This protein binds this small molecule.
Small molecule (SMILES): CC(=O)N[C@H]1[C@H](O[C@H]2[C@H](O)[C@@H](NC(C)=O)CO[C@@H]2CO)O[C@H](CO)[C@@H](O)[C@@H]1O

Sequence of chain 1.C:
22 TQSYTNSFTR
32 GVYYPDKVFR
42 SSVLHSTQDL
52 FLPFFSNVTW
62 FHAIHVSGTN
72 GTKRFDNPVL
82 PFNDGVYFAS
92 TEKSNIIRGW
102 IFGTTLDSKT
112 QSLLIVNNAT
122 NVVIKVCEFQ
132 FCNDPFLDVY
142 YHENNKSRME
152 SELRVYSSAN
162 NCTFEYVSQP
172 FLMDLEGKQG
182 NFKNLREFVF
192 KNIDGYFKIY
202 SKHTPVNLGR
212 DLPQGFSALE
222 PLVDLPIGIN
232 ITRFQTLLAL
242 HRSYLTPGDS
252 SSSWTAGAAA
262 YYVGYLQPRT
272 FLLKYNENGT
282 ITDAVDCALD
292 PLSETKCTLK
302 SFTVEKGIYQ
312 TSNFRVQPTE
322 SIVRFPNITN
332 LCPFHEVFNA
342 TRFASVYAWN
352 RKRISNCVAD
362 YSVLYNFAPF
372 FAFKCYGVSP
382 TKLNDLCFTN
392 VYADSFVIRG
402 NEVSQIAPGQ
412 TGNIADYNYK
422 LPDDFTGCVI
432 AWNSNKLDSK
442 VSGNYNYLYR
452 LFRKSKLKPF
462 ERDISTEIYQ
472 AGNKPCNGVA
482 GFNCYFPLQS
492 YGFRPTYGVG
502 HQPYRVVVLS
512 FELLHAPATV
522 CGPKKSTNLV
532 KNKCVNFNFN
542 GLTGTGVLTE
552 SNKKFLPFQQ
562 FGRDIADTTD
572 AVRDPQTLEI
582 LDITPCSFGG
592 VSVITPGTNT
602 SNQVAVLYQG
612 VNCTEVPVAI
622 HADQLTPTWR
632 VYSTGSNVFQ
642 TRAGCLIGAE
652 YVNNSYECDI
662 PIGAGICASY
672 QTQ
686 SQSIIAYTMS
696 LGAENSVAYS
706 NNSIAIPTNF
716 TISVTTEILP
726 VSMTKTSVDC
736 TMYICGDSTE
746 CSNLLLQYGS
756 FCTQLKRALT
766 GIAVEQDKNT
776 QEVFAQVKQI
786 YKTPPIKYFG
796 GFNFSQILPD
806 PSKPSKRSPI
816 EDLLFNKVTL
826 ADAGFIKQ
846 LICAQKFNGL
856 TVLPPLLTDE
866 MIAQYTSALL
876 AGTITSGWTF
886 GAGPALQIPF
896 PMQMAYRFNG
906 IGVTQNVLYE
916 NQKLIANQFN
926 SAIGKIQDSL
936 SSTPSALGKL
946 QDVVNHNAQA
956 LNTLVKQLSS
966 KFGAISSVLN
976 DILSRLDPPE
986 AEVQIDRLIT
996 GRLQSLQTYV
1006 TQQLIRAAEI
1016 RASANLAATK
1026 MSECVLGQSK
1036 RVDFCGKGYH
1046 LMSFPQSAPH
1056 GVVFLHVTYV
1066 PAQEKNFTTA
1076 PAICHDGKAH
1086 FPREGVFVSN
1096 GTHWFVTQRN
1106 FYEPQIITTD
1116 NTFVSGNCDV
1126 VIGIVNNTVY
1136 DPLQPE

Binding-site contacts:
Ligand atom O7 contacts residue ASN1071 of chain 1.C at 3.3 Å (h-bond).
Ligand atom O5 contacts residue ALA703 of chain 1.C at 4.0 Å.
Ligand atom C3 contacts residue ASN1071 of chain 1.C at 3.8 Å.
Ligand atom O5 contacts residue ASN1071 of chain 1.C at 2.5 Å (h-bond).
Ligand atom C4 contacts residue ASN1071 of chain 1.C at 4.3 Å.
Ligand atom C8 contacts residue ASN1071 of chain 1.C at 4.2 Å.
Ligand atom C7 contacts residue ASN1071 of chain 1.C at 3.2 Å.
Ligand atom C2 contacts residue ASN1071 of chain 1.C at 2.5 Å.
Ligand atom O6 contacts residue ALA703 of chain 1.C at 4.3 Å.
Ligand atom N2 contacts residue ASN1071 of chain 1.C at 2.8 Å (h-bond).
Ligand atom C6 contacts residue ALA703 of chain 1.C at 3.7 Å (hydrophobic).
Ligand atom C5 contacts residue ASN1071 of chain 1.C at 3.7 Å.
Ligand atom C1 contacts residue ASN1071 of chain 1.C at 1.4 Å.
Ligand atom C5 contacts residue ALA703 of chain 1.C at 3.6 Å (hydrophobic).